Binding-site contacts:
Ligand atom O6 contacts residue TYR23 of chain 1.A at 2.6 Å (h-bond).
Ligand atom C3 contacts residue GLN71 of chain 1.A at 4.0 Å.
Ligand atom C1 contacts residue TRP36 of chain 1.A at 3.8 Å (hydrophobic).
Ligand atom C6 contacts residue TYR25 of chain 1.A at 3.9 Å (hydrophobic).
Ligand atom O6 contacts residue TRP36 of chain 1.A at 4.1 Å.
Ligand atom O2 contacts residue GLY76 of chain 1.A at 3.0 Å.
Ligand atom C2 contacts residue GLY76 of chain 1.A at 4.0 Å.
Ligand atom O3 contacts residue PRO75 of chain 1.A at 3.7 Å.
Ligand atom O2 contacts residue GLN71 of chain 1.A at 2.7 Å (h-bond).
Ligand atom O6 contacts residue TYR25 of chain 1.A at 4.1 Å.
Ligand atom C3 contacts residue GLU77 of chain 1.A at 3.9 Å.
Ligand atom O3 contacts residue LEU63 of chain 1.A at 3.9 Å.
Ligand atom O5 contacts residue TYR25 of chain 1.A at 3.6 Å.
Ligand atom C2 contacts residue LEU63 of chain 1.A at 4.0 Å (hydrophobic).
Ligand atom C3 contacts residue GLY76 of chain 1.A at 3.5 Å.
Ligand atom C6 contacts residue TYR23 of chain 1.A at 3.6 Å (hydrophobic).
Ligand atom C1 contacts residue TYR25 of chain 1.A at 4.0 Å (hydrophobic).
Ligand atom O5 contacts residue TRP36 of chain 1.A at 3.5 Å.
Ligand atom O3 contacts residue GLN71 of chain 1.A at 3.1 Å (h-bond).
Ligand atom O3 contacts residue GLY74 of chain 1.A at 3.9 Å.
Ligand atom O3 contacts residue TYR25 of chain 1.A at 3.8 Å.
Ligand atom C2 contacts residue GLN71 of chain 1.A at 3.5 Å.
Ligand atom O2 contacts residue GLU77 of chain 1.A at 2.5 Å (salt-bridge).
Ligand atom C4 contacts residue TYR25 of chain 1.A at 3.6 Å (hydrophobic).
Ligand atom C2 contacts residue GLU77 of chain 1.A at 3.2 Å.
Ligand atom O2 contacts residue PRO75 of chain 1.A at 3.4 Å.
Ligand atom C1 contacts residue LEU63 of chain 1.A at 3.9 Å (hydrophobic).
Ligand atom C2 contacts residue TRP36 of chain 1.A at 3.7 Å (hydrophobic).
Ligand atom O3 contacts residue GLU77 of chain 1.A at 3.4 Å (salt-bridge).
Ligand atom C1 contacts residue TYR23 of chain 1.A at 4.0 Å (hydrophobic).
Ligand atom O2 contacts residue LEU63 of chain 1.A at 3.8 Å.
Ligand atom O3 contacts residue GLY76 of chain 1.A at 2.7 Å (h-bond).
Ligand atom C3 contacts residue TYR25 of chain 1.A at 3.9 Å (hydrophobic).
Ligand atom C4 contacts residue TRP36 of chain 1.A at 3.8 Å (hydrophobic).
Ligand atom O2 contacts residue TRP36 of chain 1.A at 4.1 Å.
Ligand atom C5 contacts residue TYR25 of chain 1.A at 4.1 Å (hydrophobic).
Ligand atom C2 contacts residue TYR25 of chain 1.A at 3.8 Å (hydrophobic).
Ligand atom C5 contacts residue TRP36 of chain 1.A at 4.1 Å (hydrophobic).
Ligand atom O3 contacts residue PRO78 of chain 1.A at 3.5 Å (h-bond).
Ligand atom O5 contacts residue TYR23 of chain 1.A at 3.5 Å.

Sequence of chain 1.A:
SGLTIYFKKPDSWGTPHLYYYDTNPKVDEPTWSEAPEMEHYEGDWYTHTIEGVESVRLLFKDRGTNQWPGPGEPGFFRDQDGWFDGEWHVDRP

This protein binds this small molecule.
Small molecule (SMILES): OC[C@H]1O[C@H](O[C@H]2[C@H](O)[C@@H](O)[C@@H](O)O[C@@H]2CO)[C@H](O)[C@@H](O)[C@@H]1O